Sequence of chain 1.P:
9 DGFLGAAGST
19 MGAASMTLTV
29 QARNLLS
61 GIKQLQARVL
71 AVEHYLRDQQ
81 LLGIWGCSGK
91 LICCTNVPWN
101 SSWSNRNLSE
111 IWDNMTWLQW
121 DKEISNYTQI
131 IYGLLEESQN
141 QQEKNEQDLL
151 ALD

This protein binds this small molecule.
Small molecule (SMILES): CC(=O)N[C@@H]1[C@@H](O)[C@H](O)[C@@H](CO)O[C@H]1O

Binding-site contacts:
Ligand atom C4 contacts residue ASN126 of chain 1.P at 4.2 Å.
Ligand atom C8 contacts residue GLU123 of chain 1.P at 3.1 Å.
Ligand atom N2 contacts residue ASN126 of chain 1.P at 2.9 Å (h-bond).
Ligand atom C2 contacts residue ASN126 of chain 1.P at 2.4 Å.
Ligand atom C8 contacts residue ASN126 of chain 1.P at 3.9 Å.
Ligand atom C7 contacts residue ASN126 of chain 1.P at 3.2 Å.
Ligand atom O7 contacts residue TYR127 of chain 1.P at 4.2 Å.
Ligand atom C3 contacts residue ASN126 of chain 1.P at 3.8 Å.
Ligand atom O7 contacts residue ASN126 of chain 1.P at 3.3 Å (h-bond).
Ligand atom O5 contacts residue ASN126 of chain 1.P at 2.4 Å (h-bond).
Ligand atom C5 contacts residue ASN126 of chain 1.P at 3.7 Å.
Ligand atom C8 contacts residue LYS122 of chain 1.P at 3.6 Å.
Ligand atom C7 contacts residue GLU123 of chain 1.P at 4.4 Å.
Ligand atom C1 contacts residue ASN126 of chain 1.P at 1.4 Å.